Binding-site contacts:
Ligand atom N2 contacts residue ASN175 of chain 1.F at 2.9 Å (h-bond).
Ligand atom O5 contacts residue ASN175 of chain 1.F at 2.4 Å (h-bond).
Ligand atom C4 contacts residue ASN175 of chain 1.F at 4.2 Å.
Ligand atom C1 contacts residue ASN175 of chain 1.F at 1.4 Å.
Ligand atom N2 contacts residue PRO86 of chain 1.F at 3.9 Å.
Ligand atom C5 contacts residue THR85 of chain 1.F at 4.0 Å.
Ligand atom C6 contacts residue NAG1 of chain 1.K at 4.2 Å.
Ligand atom C8 contacts residue PRO86 of chain 1.F at 3.6 Å (hydrophobic).
Ligand atom C4 contacts residue NAG1 of chain 1.K at 3.5 Å.
Ligand atom C3 contacts residue ASN175 of chain 1.F at 3.8 Å.
Ligand atom O3 contacts residue NAG1 of chain 1.K at 3.9 Å.
Ligand atom O6 contacts residue GLU174 of chain 1.F at 3.8 Å.
Ligand atom C3 contacts residue NAG1 of chain 1.K at 3.7 Å.
Ligand atom C5 contacts residue NAG1 of chain 1.K at 3.8 Å.
Ligand atom C2 contacts residue ASN175 of chain 1.F at 2.4 Å.
Ligand atom C7 contacts residue ASN175 of chain 1.F at 3.4 Å.
Ligand atom C7 contacts residue PRO86 of chain 1.F at 4.3 Å (hydrophobic).
Ligand atom O6 contacts residue PHE173 of chain 1.F at 4.0 Å.
Ligand atom C8 contacts residue GLU87 of chain 1.F at 3.6 Å.
Ligand atom O4 contacts residue NAG1 of chain 1.K at 2.3 Å (h-bond).
Ligand atom C1 contacts residue THR85 of chain 1.F at 3.8 Å.
Ligand atom N2 contacts residue THR85 of chain 1.F at 4.5 Å.
Ligand atom O7 contacts residue ASN175 of chain 1.F at 3.5 Å (h-bond).
Ligand atom O5 contacts residue THR85 of chain 1.F at 4.3 Å.
Ligand atom C8 contacts residue ASN175 of chain 1.F at 4.5 Å.
Ligand atom C1 contacts residue GLU174 of chain 1.F at 4.1 Å.
Ligand atom C8 contacts residue ARG88 of chain 1.F at 4.3 Å.
Ligand atom C5 contacts residue ASN175 of chain 1.F at 3.7 Å.
Ligand atom O5 contacts residue GLU174 of chain 1.F at 3.5 Å (salt-bridge).
Ligand atom O6 contacts residue THR85 of chain 1.F at 4.4 Å.
Ligand atom C3 contacts residue THR85 of chain 1.F at 4.3 Å.
Ligand atom C2 contacts residue THR85 of chain 1.F at 4.5 Å.

The protein below binds the small molecule below.
Small molecule (SMILES): CC(=O)N[C@@H]1[C@@H](O)[C@H](O)[C@@H](CO)O[C@H]1O

Sequence of chain 1.F:
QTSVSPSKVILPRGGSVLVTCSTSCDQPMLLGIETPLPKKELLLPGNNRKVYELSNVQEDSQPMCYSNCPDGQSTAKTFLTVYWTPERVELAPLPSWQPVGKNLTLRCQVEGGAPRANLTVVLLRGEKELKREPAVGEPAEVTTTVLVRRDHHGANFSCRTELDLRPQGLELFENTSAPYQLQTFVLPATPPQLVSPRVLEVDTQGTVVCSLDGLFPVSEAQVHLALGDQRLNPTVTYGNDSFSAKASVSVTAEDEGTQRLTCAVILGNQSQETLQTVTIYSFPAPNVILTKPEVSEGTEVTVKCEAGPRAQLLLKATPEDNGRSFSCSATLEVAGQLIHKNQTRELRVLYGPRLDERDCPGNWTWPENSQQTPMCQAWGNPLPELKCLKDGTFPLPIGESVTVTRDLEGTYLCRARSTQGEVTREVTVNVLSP